The small molecule below binds the protein below.
Small molecule (SMILES): CC[C@H](C)[C@H](NC(=O)[C@H](CO)NC(=O)[C@H](CCCN=C(N)N)NC(=O)[C@@H](NC(=O)[C@@H]1CCCN1C(=O)[C@@H]1CCCN1C(=O)[C@H](C)N)C(C)C)C(=O)N[C@H](C=O)Cc1ccc(O)cc1

Sequence of chain 3.X:
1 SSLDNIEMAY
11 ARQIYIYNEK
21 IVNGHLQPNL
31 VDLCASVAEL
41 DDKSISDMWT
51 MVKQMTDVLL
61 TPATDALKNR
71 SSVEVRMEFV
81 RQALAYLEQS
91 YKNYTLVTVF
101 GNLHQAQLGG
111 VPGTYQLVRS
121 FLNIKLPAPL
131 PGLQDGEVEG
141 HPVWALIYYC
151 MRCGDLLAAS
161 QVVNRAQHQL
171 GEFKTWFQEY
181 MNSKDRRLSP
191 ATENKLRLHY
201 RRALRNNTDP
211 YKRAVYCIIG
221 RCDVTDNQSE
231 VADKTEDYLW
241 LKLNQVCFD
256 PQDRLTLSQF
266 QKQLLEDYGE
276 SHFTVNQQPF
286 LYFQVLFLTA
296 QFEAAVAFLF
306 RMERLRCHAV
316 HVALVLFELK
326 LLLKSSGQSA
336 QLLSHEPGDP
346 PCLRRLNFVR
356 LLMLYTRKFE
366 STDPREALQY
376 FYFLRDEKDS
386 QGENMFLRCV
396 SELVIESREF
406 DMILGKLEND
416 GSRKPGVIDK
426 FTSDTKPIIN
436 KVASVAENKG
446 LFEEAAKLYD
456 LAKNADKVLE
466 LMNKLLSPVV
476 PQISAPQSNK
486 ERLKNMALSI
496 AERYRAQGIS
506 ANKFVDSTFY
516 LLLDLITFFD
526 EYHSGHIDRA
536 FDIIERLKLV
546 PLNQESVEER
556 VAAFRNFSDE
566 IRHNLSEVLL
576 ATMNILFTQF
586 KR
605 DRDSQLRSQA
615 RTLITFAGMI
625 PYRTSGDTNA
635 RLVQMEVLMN

Binding-site contacts:
Ligand atom C contacts residue TYR94 of chain 3.X at 4.0 Å (hydrophobic).
Ligand atom O contacts residue THR235 of chain 3.X at 3.1 Å (h-bond).
Ligand atom C contacts residue ASN281 of chain 3.X at 3.8 Å.
Ligand atom C contacts residue THR235 of chain 3.X at 3.6 Å.
Ligand atom CD contacts residue HIS277 of chain 3.X at 3.9 Å.
Ligand atom CB contacts residue ASP233 of chain 3.X at 3.0 Å.
Ligand atom CG2 contacts residue PHE278 of chain 3.X at 3.7 Å (hydrophobic).
Ligand atom CB contacts residue LEU286 of chain 3.X at 3.9 Å (hydrophobic).
Ligand atom N contacts residue THR235 of chain 3.X at 3.9 Å.
Ligand atom CG contacts residue TYR273 of chain 3.X at 3.6 Å (hydrophobic).
Ligand atom C contacts residue ASN227 of chain 3.X at 3.5 Å.
Ligand atom C contacts residue THR235 of chain 3.X at 3.6 Å.
Ligand atom CG2 contacts residue GLU236 of chain 3.X at 3.3 Å.
Ligand atom N contacts residue THR235 of chain 3.X at 3.5 Å (h-bond).
Ligand atom O contacts residue ASN281 of chain 3.X at 2.6 Å (h-bond).
Ligand atom CB contacts residue TYR238 of chain 3.X at 3.6 Å (hydrophobic).
Ligand atom CG2 contacts residue HIS277 of chain 3.X at 3.3 Å.
Ligand atom O contacts residue THR235 of chain 3.X at 3.0 Å (h-bond).
Ligand atom CG1 contacts residue VAL280 of chain 3.X at 4.0 Å (hydrophobic).
Ligand atom CG contacts residue ASP233 of chain 3.X at 3.0 Å.
Ligand atom O contacts residue ASN227 of chain 3.X at 3.6 Å.
Ligand atom C contacts residue LEU286 of chain 3.X at 3.8 Å (hydrophobic).
Ligand atom CA contacts residue THR235 of chain 3.X at 3.6 Å.
Ligand atom CG contacts residue LYS234 of chain 3.X at 3.3 Å.
Ligand atom N contacts residue ASN227 of chain 3.X at 3.0 Å (h-bond).
Ligand atom CG2 contacts residue ASN281 of chain 3.X at 3.6 Å.
Ligand atom CA contacts residue ASN227 of chain 3.X at 3.7 Å.
Ligand atom CD1 contacts residue TYR94 of chain 3.X at 3.5 Å (hydrophobic).
Ligand atom CD contacts residue TYR273 of chain 3.X at 3.3 Å (hydrophobic).
Ligand atom CD1 contacts residue TYR91 of chain 3.X at 3.9 Å (hydrophobic).
Ligand atom O contacts residue HIS277 of chain 3.X at 3.4 Å.
Ligand atom CG1 contacts residue TYR94 of chain 3.X at 3.8 Å (hydrophobic).
Ligand atom O contacts residue TYR94 of chain 3.X at 2.9 Å.
Ligand atom CG2 contacts residue LEU286 of chain 3.X at 3.7 Å (hydrophobic).
Ligand atom O contacts residue LEU286 of chain 3.X at 3.2 Å.
Ligand atom CG contacts residue HIS277 of chain 3.X at 3.8 Å.
Ligand atom CB contacts residue HIS277 of chain 3.X at 3.7 Å.
Ligand atom O contacts residue LYS234 of chain 3.X at 3.6 Å.
Ligand atom C contacts residue THR235 of chain 3.X at 3.6 Å.
Ligand atom N contacts residue TYR273 of chain 3.X at 3.9 Å.